Binding-site contacts:
Ligand atom C10 contacts residue HIS540 of chain 1.A at 4.0 Å.
Ligand atom C1 contacts residue ASP550 of chain 1.A at 3.6 Å.
Ligand atom O2 contacts residue ASP444 of chain 1.A at 3.6 Å (salt-bridge).
Ligand atom C12 contacts residue HIS540 of chain 1.A at 2.7 Å.
Ligand atom C2 contacts residue MN1 of chain 1.E at 2.7 Å.
Ligand atom O2 contacts residue MN1 of chain 1.F at 2.6 Å.
Ligand atom C2 contacts residue HIS540 of chain 1.A at 3.8 Å.
Ligand atom C3 contacts residue MN1 of chain 1.E at 4.0 Å.
Ligand atom O3 contacts residue GLU479 of chain 1.A at 4.0 Å.
Ligand atom C2 contacts residue ALA539 of chain 1.A at 4.4 Å (hydrophobic).
Ligand atom C12 contacts residue ASP550 of chain 1.A at 4.3 Å.
Ligand atom C11 contacts residue HIS540 of chain 1.A at 3.6 Å.
Ligand atom O3 contacts residue ALA539 of chain 1.A at 4.2 Å.
Ligand atom C3 contacts residue ALA539 of chain 1.A at 4.3 Å (hydrophobic).
Ligand atom C2 contacts residue MN1 of chain 1.F at 3.6 Å.
Ligand atom C2 contacts residue ASP550 of chain 1.A at 4.2 Å.
Ligand atom O1 contacts residue SER554 of chain 1.A at 4.3 Å.
Ligand atom O1 contacts residue MN1 of chain 1.E at 2.2 Å.
Ligand atom C15 contacts residue HIS540 of chain 1.A at 3.6 Å.
Ligand atom O3 contacts residue ASP499 of chain 1.A at 4.0 Å.
Ligand atom O2 contacts residue ALA539 of chain 1.A at 4.5 Å.
Ligand atom O1 contacts residue ASP550 of chain 1.A at 2.3 Å (salt-bridge).
Ligand atom C1 contacts residue MN1 of chain 1.E at 2.9 Å.
Ligand atom O3 contacts residue MN1 of chain 1.E at 4.3 Å.
Ligand atom O2 contacts residue GLU479 of chain 1.A at 4.3 Å.
Ligand atom C5 contacts residue HIS540 of chain 1.A at 4.3 Å.
Ligand atom C13 contacts residue HIS540 of chain 1.A at 4.0 Å.
Ligand atom C9 contacts residue HIS540 of chain 1.A at 4.0 Å.
Ligand atom O2 contacts residue ASP550 of chain 1.A at 3.9 Å.
Ligand atom C1 contacts residue HIS540 of chain 1.A at 2.9 Å.
Ligand atom O3 contacts residue MN1 of chain 1.F at 2.9 Å.
Ligand atom C7 contacts residue MN1 of chain 1.E at 4.2 Å.
Ligand atom O2 contacts residue ASP499 of chain 1.A at 3.4 Å (salt-bridge).
Ligand atom C6 contacts residue HIS540 of chain 1.A at 3.4 Å.
Ligand atom O2 contacts residue MN1 of chain 1.E at 1.9 Å.
Ligand atom O1 contacts residue ASP444 of chain 1.A at 4.4 Å.
Ligand atom C3 contacts residue MN1 of chain 1.F at 3.7 Å.
Ligand atom O1 contacts residue HIS540 of chain 1.A at 3.0 Å (h-bond).
Ligand atom C7 contacts residue HIS540 of chain 1.A at 2.7 Å.

This small molecule binds to this protein.
Small molecule (SMILES): C=C(C)[C@H]1CCc2c(c(C)cc(O)c(=O)c2O)C1

Sequence of chain 1.A:
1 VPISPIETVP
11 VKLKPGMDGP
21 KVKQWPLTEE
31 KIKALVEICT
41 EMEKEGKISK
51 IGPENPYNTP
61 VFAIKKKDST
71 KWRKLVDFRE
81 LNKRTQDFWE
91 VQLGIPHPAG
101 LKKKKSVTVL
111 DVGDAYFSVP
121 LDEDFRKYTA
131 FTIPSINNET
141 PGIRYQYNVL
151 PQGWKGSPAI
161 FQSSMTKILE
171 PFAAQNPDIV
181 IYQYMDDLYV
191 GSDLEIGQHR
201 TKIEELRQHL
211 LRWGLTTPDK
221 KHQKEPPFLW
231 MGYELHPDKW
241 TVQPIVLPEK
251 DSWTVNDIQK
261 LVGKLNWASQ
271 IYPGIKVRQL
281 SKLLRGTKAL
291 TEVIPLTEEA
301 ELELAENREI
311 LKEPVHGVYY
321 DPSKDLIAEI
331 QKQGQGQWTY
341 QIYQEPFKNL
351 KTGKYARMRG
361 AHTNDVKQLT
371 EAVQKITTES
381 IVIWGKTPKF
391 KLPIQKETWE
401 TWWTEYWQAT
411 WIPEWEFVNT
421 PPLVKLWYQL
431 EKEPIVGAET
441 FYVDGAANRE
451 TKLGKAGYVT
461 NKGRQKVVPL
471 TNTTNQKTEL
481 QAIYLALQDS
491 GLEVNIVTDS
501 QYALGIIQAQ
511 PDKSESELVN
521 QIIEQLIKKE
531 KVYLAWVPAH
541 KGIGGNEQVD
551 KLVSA